Sequence of chain 1.D:
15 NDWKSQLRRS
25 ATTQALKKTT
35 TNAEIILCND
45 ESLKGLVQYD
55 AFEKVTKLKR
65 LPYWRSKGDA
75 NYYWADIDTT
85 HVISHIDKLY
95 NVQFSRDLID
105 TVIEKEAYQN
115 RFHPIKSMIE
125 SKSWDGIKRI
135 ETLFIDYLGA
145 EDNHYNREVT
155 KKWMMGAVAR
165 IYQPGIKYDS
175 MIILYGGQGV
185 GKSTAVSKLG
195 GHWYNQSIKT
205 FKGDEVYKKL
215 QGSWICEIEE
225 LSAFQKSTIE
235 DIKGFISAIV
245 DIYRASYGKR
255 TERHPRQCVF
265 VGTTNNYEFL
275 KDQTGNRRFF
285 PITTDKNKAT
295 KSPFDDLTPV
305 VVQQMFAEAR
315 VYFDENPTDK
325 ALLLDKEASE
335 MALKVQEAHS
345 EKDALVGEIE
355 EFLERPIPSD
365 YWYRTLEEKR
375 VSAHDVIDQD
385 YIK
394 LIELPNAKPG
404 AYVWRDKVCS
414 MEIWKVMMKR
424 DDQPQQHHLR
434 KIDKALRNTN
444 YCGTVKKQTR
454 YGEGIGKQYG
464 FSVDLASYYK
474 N

This protein binds this small molecule.
Small molecule (SMILES): Nc1ncnc2c1ncn2[C@@H]1O[C@H](COP(=O)(O)OP(=O)(O)OP(O)(O)=S)[C@@H](O)[C@H]1O

Sequence of chain 1.C:
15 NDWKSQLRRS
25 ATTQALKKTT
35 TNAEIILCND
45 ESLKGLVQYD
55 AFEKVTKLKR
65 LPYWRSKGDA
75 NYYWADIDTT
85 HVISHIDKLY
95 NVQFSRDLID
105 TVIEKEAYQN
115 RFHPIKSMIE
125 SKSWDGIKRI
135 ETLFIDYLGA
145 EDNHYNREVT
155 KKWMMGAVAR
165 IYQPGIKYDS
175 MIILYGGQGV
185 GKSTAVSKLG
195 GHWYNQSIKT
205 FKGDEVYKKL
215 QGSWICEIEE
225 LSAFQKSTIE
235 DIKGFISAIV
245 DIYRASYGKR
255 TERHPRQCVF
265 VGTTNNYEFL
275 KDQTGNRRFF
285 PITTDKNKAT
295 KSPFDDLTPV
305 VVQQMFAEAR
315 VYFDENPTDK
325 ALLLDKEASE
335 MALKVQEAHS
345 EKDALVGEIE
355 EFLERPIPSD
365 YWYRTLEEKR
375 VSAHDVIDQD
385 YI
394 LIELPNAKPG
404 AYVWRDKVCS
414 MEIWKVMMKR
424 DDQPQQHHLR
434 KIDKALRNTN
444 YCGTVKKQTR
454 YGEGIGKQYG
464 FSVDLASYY

Binding-site contacts:
Ligand atom O2A contacts residue ARG281 of chain 1.D at 3.1 Å (salt-bridge).
Ligand atom O2B contacts residue VAL184 of chain 1.C at 3.3 Å (h-bond).
Ligand atom O3A contacts residue GLN182 of chain 1.C at 3.4 Å (h-bond).
Ligand atom O5' contacts residue THR188 of chain 1.C at 3.4 Å (h-bond).
Ligand atom O1B contacts residue LYS186 of chain 1.C at 3.2 Å (salt-bridge).
Ligand atom PG contacts residue GLN182 of chain 1.C at 3.6 Å.
Ligand atom S1G contacts residue GLU224 of chain 1.C at 3.5 Å (salt-bridge).
Ligand atom PG contacts residue MG1 of chain 1.M at 2.9 Å.
Ligand atom O1B contacts residue MG1 of chain 1.M at 2.9 Å.
Ligand atom N6 contacts residue ASP323 of chain 1.D at 3.0 Å (salt-bridge).
Ligand atom PB contacts residue GLN182 of chain 1.C at 3.3 Å.
Ligand atom O3A contacts residue GLY185 of chain 1.C at 3.2 Å (h-bond).
Ligand atom O2B contacts residue LYS186 of chain 1.C at 3.0 Å (salt-bridge).
Ligand atom S1G contacts residue MG1 of chain 1.M at 1.8 Å.
Ligand atom N1 contacts residue LYS324 of chain 1.D at 3.0 Å (salt-bridge).
Ligand atom O3' contacts residue GLY183 of chain 1.C at 3.2 Å (h-bond).
Ligand atom N7 contacts residue ASP323 of chain 1.D at 3.3 Å (salt-bridge).
Ligand atom O2G contacts residue LYS186 of chain 1.C at 2.9 Å (salt-bridge).
Ligand atom C8 contacts residue LYS171 of chain 1.D at 3.4 Å.
Ligand atom O1B contacts residue SER187 of chain 1.C at 2.7 Å (h-bond).
Ligand atom O2B contacts residue GLN182 of chain 1.C at 3.0 Å (h-bond).
Ligand atom O3B contacts residue MG1 of chain 1.M at 2.8 Å.
Ligand atom C2 contacts residue LYS324 of chain 1.D at 3.6 Å.
Ligand atom O2B contacts residue GLY185 of chain 1.C at 3.1 Å (h-bond).
Ligand atom O3G contacts residue ARG282 of chain 1.D at 2.9 Å (salt-bridge).
Ligand atom C5 contacts residue LEU327 of chain 1.D at 3.6 Å (hydrophobic).
Ligand atom O4' contacts residue PHE298 of chain 1.C at 3.3 Å.
Ligand atom N3 contacts residue PHE298 of chain 1.C at 3.5 Å.
Ligand atom N6 contacts residue LYS324 of chain 1.D at 3.6 Å (salt-bridge).
Ligand atom O3B contacts residue GLN182 of chain 1.C at 2.8 Å (h-bond).
Ligand atom O2B contacts residue GLY181 of chain 1.C at 3.1 Å (h-bond).
Ligand atom N6 contacts residue ASP299 of chain 1.C at 3.4 Å (salt-bridge).
Ligand atom O1A contacts residue SER187 of chain 1.C at 3.2 Å.
Ligand atom O3G contacts residue GLN182 of chain 1.C at 3.5 Å (h-bond).
Ligand atom PB contacts residue MG1 of chain 1.M at 3.4 Å.
Ligand atom C4 contacts residue LEU327 of chain 1.D at 3.5 Å (hydrophobic).
Ligand atom C4' contacts residue GLY183 of chain 1.C at 3.5 Å.
Ligand atom C4 contacts residue PHE298 of chain 1.C at 3.5 Å (hydrophobic).
Ligand atom C6 contacts residue PHE298 of chain 1.C at 3.6 Å (hydrophobic).
Ligand atom O1A contacts residue THR188 of chain 1.C at 2.8 Å (h-bond).